Sequence of chain 1.A:
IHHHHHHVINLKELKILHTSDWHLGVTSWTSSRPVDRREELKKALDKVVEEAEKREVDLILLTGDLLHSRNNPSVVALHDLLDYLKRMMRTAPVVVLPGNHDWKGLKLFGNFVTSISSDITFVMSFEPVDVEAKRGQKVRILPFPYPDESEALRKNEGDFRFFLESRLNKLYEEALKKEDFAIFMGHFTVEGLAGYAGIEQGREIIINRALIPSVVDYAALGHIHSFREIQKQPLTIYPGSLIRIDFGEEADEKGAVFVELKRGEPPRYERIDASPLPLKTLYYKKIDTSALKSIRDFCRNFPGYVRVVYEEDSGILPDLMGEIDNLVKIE

Binding-site contacts:
Ligand atom CAF contacts residue TRP108 of chain 1.A at 3.9 Å (hydrophobic).
Ligand atom CAP contacts residue LEU111 of chain 1.A at 3.3 Å (hydrophobic).
Ligand atom CAA contacts residue GLY104 of chain 1.A at 4.0 Å.
Ligand atom CAR contacts residue LEU83 of chain 1.A at 4.3 Å (hydrophobic).
Ligand atom SAM contacts residue LEU111 of chain 1.A at 3.7 Å.
Ligand atom SAM contacts residue PHE114 of chain 1.B at 4.1 Å.
Ligand atom CAN contacts residue PRO78 of chain 1.A at 3.6 Å (hydrophobic).
Ligand atom CAG contacts residue PRO78 of chain 1.A at 3.8 Å (hydrophobic).
Ligand atom CAN contacts residue TRP108 of chain 1.A at 4.3 Å (hydrophobic).
Ligand atom CAA contacts residue PRO103 of chain 1.A at 3.9 Å (hydrophobic).
Ligand atom CAI contacts residue PRO78 of chain 1.A at 4.3 Å (hydrophobic).
Ligand atom OAB contacts residue LEU111 of chain 1.A at 3.8 Å.
Ligand atom CAP contacts residue LEU86 of chain 1.A at 4.3 Å (hydrophobic).
Ligand atom NAS contacts residue LEU111 of chain 1.A at 3.6 Å.
Ligand atom CAE contacts residue LEU111 of chain 1.A at 3.9 Å (hydrophobic).
Ligand atom CAO contacts residue LEU83 of chain 1.A at 3.9 Å (hydrophobic).
Ligand atom CAF contacts residue PRO78 of chain 1.A at 4.0 Å (hydrophobic).
Ligand atom CAI contacts residue LEU72 of chain 1.A at 4.3 Å (hydrophobic).
Ligand atom CAH contacts residue TRP108 of chain 1.A at 3.8 Å (hydrophobic).
Ligand atom CAL contacts residue PHE127 of chain 1.A at 4.0 Å (hydrophobic).
Ligand atom CAJ contacts residue LEU71 of chain 1.A at 4.0 Å (hydrophobic).
Ligand atom CAJ contacts residue PRO103 of chain 1.A at 3.7 Å (hydrophobic).
Ligand atom OAB contacts residue LEU72 of chain 1.A at 3.8 Å.
Ligand atom CAA contacts residue GLY69 of chain 1.A at 4.2 Å.
Ligand atom CAE contacts residue LEU83 of chain 1.A at 3.8 Å (hydrophobic).
Ligand atom SAD contacts residue LEU90 of chain 1.A at 4.1 Å.
Ligand atom CAO contacts residue TRP108 of chain 1.A at 4.1 Å (hydrophobic).
Ligand atom CAO contacts residue LEU111 of chain 1.A at 4.3 Å (hydrophobic).
Ligand atom CAK contacts residue LEU86 of chain 1.A at 3.9 Å (hydrophobic).
Ligand atom CAR contacts residue LEU111 of chain 1.A at 3.4 Å (hydrophobic).
Ligand atom OAC contacts residue ASN76 of chain 1.A at 3.2 Å (h-bond).
Ligand atom CAL contacts residue LEU86 of chain 1.A at 4.1 Å (hydrophobic).
Ligand atom CAJ contacts residue VAL101 of chain 1.A at 4.2 Å (hydrophobic).
Ligand atom OAC contacts residue ASN77 of chain 1.A at 4.4 Å.
Ligand atom OAC contacts residue PRO78 of chain 1.A at 3.2 Å.
Ligand atom CAA contacts residue LEU71 of chain 1.A at 3.8 Å (hydrophobic).
Ligand atom NAS contacts residue LEU86 of chain 1.A at 4.0 Å.
Ligand atom SAD contacts residue PHE127 of chain 1.A at 3.2 Å.
Ligand atom CAH contacts residue LEU83 of chain 1.A at 4.1 Å (hydrophobic).
Ligand atom CAQ contacts residue LEU111 of chain 1.A at 3.8 Å (hydrophobic).

Sequence of chain 1.B:
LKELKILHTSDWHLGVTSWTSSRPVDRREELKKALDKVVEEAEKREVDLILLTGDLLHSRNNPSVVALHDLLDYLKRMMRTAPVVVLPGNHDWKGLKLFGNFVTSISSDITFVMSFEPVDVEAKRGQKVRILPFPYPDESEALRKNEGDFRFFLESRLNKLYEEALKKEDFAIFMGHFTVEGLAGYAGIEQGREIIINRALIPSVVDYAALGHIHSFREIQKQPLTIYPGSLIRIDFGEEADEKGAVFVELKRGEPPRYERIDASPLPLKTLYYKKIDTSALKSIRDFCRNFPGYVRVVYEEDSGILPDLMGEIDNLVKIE

This small molecule binds to this protein.
Small molecule (SMILES): CCCCN1C(=O)/C(=C\c2ccc(O)cc2)SC1=S